Sequence of chain 2.C:
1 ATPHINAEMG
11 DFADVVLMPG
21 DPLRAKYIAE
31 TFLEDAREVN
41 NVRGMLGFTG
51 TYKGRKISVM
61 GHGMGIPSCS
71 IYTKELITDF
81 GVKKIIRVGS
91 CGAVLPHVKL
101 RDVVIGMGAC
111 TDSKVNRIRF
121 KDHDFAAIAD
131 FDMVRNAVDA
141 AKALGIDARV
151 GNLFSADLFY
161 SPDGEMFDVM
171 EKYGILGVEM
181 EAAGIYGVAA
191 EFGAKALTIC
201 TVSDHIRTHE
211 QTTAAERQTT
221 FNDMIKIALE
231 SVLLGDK

Sequence of chain 1.B:
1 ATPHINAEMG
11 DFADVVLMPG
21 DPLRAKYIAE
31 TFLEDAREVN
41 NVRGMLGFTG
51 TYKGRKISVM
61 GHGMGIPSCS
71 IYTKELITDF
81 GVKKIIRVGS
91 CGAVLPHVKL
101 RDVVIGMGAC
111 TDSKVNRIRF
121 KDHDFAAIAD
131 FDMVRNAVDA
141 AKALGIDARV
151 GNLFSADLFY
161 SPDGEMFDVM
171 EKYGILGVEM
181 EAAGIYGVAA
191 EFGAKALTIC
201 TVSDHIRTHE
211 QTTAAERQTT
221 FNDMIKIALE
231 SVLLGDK

Binding-site contacts:
Ligand atom C2' contacts residue PO41 of chain 2.H at 3.6 Å.
Ligand atom O4' contacts residue SER90 of chain 2.C at 3.1 Å (h-bond).
Ligand atom O5' contacts residue HIS4 of chain 1.B at 2.5 Å (h-bond).
Ligand atom C1' contacts residue SER90 of chain 2.C at 3.3 Å.
Ligand atom C8 contacts residue CYS91 of chain 2.C at 3.6 Å (hydrophobic).
Ligand atom C8 contacts residue SER90 of chain 2.C at 3.5 Å.
Ligand atom C2 contacts residue PHE159 of chain 2.C at 3.5 Å (hydrophobic).
Ligand atom C6 contacts residue VAL178 of chain 2.C at 3.6 Å (hydrophobic).
Ligand atom N7 contacts residue GLY92 of chain 2.C at 3.5 Å (h-bond).
Ligand atom O2' contacts residue GLU179 of chain 2.C at 3.2 Å.
Ligand atom O3' contacts residue MET64 of chain 2.C at 3.6 Å.
Ligand atom O4' contacts residue PO41 of chain 2.H at 3.4 Å (h-bond).
Ligand atom N6 contacts residue ASP204 of chain 2.C at 3.0 Å (salt-bridge).
Ligand atom O2' contacts residue GLU181 of chain 2.C at 2.8 Å (salt-bridge).
Ligand atom C3' contacts residue GLU181 of chain 2.C at 3.7 Å.
Ligand atom C8 contacts residue ASP204 of chain 2.C at 3.7 Å.
Ligand atom C4 contacts residue VAL178 of chain 2.C at 3.4 Å (hydrophobic).
Ligand atom C2' contacts residue MET180 of chain 2.C at 3.6 Å (hydrophobic).
Ligand atom O2' contacts residue MET180 of chain 2.C at 2.7 Å (h-bond).
Ligand atom N3 contacts residue VAL178 of chain 2.C at 3.6 Å (h-bond).
Ligand atom N7 contacts residue ASP204 of chain 2.C at 2.8 Å (salt-bridge).
Ligand atom C5' contacts residue PHE159 of chain 2.C at 3.7 Å (hydrophobic).
Ligand atom N3 contacts residue GLU179 of chain 2.C at 3.6 Å.
Ligand atom C5' contacts residue HIS4 of chain 1.B at 3.4 Å.
Ligand atom N3 contacts residue PHE159 of chain 2.C at 3.7 Å.
Ligand atom N3 contacts residue MET180 of chain 2.C at 3.5 Å.
Ligand atom N1 contacts residue VAL178 of chain 2.C at 3.7 Å.
Ligand atom O4' contacts residue ARG43 of chain 1.B at 3.7 Å.
Ligand atom O3' contacts residue GLU181 of chain 2.C at 2.8 Å (salt-bridge).
Ligand atom O2' contacts residue ARG87 of chain 2.C at 3.4 Å (salt-bridge).
Ligand atom O5' contacts residue PHE159 of chain 2.C at 3.6 Å.
Ligand atom N7 contacts residue CYS91 of chain 2.C at 3.5 Å.
Ligand atom C2 contacts residue VAL178 of chain 2.C at 3.7 Å (hydrophobic).
Ligand atom C6 contacts residue PHE159 of chain 2.C at 3.7 Å (hydrophobic).
Ligand atom C1' contacts residue PO41 of chain 2.H at 3.3 Å.
Ligand atom C5 contacts residue VAL178 of chain 2.C at 3.4 Å (hydrophobic).
Ligand atom F contacts residue MET180 of chain 2.C at 3.3 Å.
Ligand atom O3' contacts residue PO41 of chain 2.H at 2.7 Å (h-bond).
Ligand atom N6 contacts residue GLY92 of chain 2.C at 3.7 Å.
Ligand atom O2' contacts residue PO41 of chain 2.H at 3.1 Å (h-bond).

The protein below binds the small molecule below.
Small molecule (SMILES): Nc1nc(F)nc2c1ncn2[C@@H]1O[C@H](CO)[C@@H](O)[C@H]1O